Binding-site contacts:
Ligand atom C14 contacts residue HIS571 of chain 2.A at 3.9 Å.
Ligand atom C12 contacts residue TYR613 of chain 2.A at 3.6 Å (hydrophobic).
Ligand atom C1 contacts residue PHE285 of chain 2.A at 3.8 Å (hydrophobic).
Ligand atom C3 contacts residue GLY612 of chain 2.A at 3.2 Å.
Ligand atom C14 contacts residue GLU382 of chain 2.A at 3.5 Å.
Ligand atom C10 contacts residue TYR613 of chain 2.A at 3.7 Å (hydrophobic).
Ligand atom O3 contacts residue ALA610 of chain 2.A at 3.8 Å.
Ligand atom C9 contacts residue TYR613 of chain 2.A at 3.8 Å (hydrophobic).
Ligand atom C4 contacts residue PHE285 of chain 2.A at 3.7 Å (hydrophobic).
Ligand atom C12 contacts residue ARG770 of chain 2.A at 3.8 Å.
Ligand atom O4 contacts residue PHE285 of chain 2.A at 3.6 Å.
Ligand atom O1 contacts residue PHE285 of chain 2.A at 3.5 Å.
Ligand atom C9 contacts residue PHE285 of chain 2.A at 3.4 Å (hydrophobic).
Ligand atom C4 contacts residue GLY612 of chain 2.A at 3.8 Å.
Ligand atom O3 contacts residue ASN282 of chain 2.A at 3.8 Å.
Ligand atom C6 contacts residue PHE285 of chain 2.A at 3.5 Å (hydrophobic).
Ligand atom O2 contacts residue GLY612 of chain 2.A at 3.7 Å.
Ligand atom C5 contacts residue TYR613 of chain 2.A at 3.7 Å (hydrophobic).
Ligand atom O4 contacts residue ALA610 of chain 2.A at 3.1 Å.
Ligand atom C15 contacts residue GLU382 of chain 2.A at 3.8 Å.
Ligand atom C6 contacts residue TYR613 of chain 2.A at 4.0 Å (hydrophobic).
Ligand atom C5 contacts residue PHE285 of chain 2.A at 3.6 Å (hydrophobic).
Ligand atom C16 contacts residue GLU382 of chain 2.A at 3.3 Å.
Ligand atom C4 contacts residue TYR613 of chain 2.A at 3.8 Å (hydrophobic).
Ligand atom O3 contacts residue GLY612 of chain 2.A at 3.7 Å.
Ligand atom C14 contacts residue ASN284 of chain 2.A at 3.8 Å.
Ligand atom O3 contacts residue TYR613 of chain 2.A at 3.7 Å.
Ligand atom C8 contacts residue TYR613 of chain 2.A at 3.5 Å (hydrophobic).
Ligand atom C7 contacts residue PHE285 of chain 2.A at 3.3 Å (hydrophobic).
Ligand atom O4 contacts residue TYR613 of chain 2.A at 3.9 Å.
Ligand atom C15 contacts residue ASN284 of chain 2.A at 3.5 Å.
Ligand atom C7 contacts residue TYR613 of chain 2.A at 3.8 Å (hydrophobic).
Ligand atom C16 contacts residue ARG770 of chain 2.A at 3.5 Å.
Ligand atom C11 contacts residue TYR613 of chain 2.A at 3.4 Å (hydrophobic).
Ligand atom O1 contacts residue TYR613 of chain 2.A at 3.9 Å.
Ligand atom C2 contacts residue GLY612 of chain 2.A at 3.6 Å.
Ligand atom C15 contacts residue HIS571 of chain 2.A at 3.8 Å.
Ligand atom C8 contacts residue PHE285 of chain 2.A at 3.4 Å (hydrophobic).
Ligand atom C16 contacts residue PHE771 of chain 2.A at 3.2 Å (hydrophobic).
Ligand atom C13 contacts residue GLU382 of chain 2.A at 3.6 Å.

The protein below binds the small molecule below.
Small molecule (SMILES): Cc1ccc(-c2cc(=O)c3c(O)cc(O)cc3o2)cc1

Sequence of chain 2.A:
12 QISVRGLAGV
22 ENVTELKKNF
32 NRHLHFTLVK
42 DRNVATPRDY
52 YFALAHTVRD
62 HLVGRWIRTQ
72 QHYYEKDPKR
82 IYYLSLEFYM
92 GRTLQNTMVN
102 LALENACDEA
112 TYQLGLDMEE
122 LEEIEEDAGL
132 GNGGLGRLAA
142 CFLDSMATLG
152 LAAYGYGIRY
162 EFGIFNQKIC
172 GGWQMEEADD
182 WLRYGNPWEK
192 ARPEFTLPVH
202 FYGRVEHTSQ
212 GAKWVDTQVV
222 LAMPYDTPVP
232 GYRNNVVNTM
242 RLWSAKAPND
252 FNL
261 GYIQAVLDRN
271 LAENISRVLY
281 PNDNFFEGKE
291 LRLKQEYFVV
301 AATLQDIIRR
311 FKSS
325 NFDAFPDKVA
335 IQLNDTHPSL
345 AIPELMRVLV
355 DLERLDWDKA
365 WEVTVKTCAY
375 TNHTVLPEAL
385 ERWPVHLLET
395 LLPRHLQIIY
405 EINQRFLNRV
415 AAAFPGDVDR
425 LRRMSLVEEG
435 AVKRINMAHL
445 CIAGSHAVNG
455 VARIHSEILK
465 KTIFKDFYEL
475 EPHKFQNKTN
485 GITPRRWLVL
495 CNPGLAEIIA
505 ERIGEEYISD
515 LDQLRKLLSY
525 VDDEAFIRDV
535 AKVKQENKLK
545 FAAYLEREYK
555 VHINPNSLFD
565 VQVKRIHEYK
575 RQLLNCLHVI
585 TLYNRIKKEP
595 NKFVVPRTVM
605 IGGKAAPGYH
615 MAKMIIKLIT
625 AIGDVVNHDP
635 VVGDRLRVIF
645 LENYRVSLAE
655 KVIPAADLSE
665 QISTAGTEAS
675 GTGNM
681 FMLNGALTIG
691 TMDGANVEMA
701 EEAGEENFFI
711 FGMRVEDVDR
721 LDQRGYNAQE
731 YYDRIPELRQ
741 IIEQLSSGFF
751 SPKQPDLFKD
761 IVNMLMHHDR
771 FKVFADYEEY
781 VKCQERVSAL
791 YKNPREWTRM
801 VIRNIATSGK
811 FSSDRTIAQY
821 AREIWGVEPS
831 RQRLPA